This protein binds this small molecule.
Small molecule (SMILES): CC(=O)N[C@@H]1[C@@H](O)[C@H](O)[C@@H](CO)O[C@H]1O

Sequence of chain 1.B:
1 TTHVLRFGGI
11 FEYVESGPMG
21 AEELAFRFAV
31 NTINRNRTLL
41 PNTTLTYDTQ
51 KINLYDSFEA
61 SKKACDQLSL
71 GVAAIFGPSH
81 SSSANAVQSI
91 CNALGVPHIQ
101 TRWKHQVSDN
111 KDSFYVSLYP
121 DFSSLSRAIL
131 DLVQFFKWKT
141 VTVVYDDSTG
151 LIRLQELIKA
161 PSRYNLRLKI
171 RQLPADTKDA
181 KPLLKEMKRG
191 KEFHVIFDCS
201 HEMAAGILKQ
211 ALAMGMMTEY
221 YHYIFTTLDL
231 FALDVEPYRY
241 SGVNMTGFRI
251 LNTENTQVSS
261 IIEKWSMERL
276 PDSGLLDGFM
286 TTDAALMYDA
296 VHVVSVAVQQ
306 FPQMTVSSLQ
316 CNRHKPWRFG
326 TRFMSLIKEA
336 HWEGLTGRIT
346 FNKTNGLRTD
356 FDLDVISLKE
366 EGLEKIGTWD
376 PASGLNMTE

Binding-site contacts:
Ligand atom O6 contacts residue THR383 of chain 1.B at 2.7 Å.
Ligand atom C8 contacts residue SER378 of chain 1.B at 4.3 Å.
Ligand atom C7 contacts residue SER378 of chain 1.B at 4.4 Å.
Ligand atom C4 contacts residue ASN381 of chain 1.B at 4.1 Å.
Ligand atom C7 contacts residue ASN381 of chain 1.B at 3.3 Å.
Ligand atom C5 contacts residue ASN381 of chain 1.B at 3.6 Å.
Ligand atom C3 contacts residue ASN381 of chain 1.B at 3.8 Å.
Ligand atom O5 contacts residue ASN381 of chain 1.B at 2.3 Å (h-bond).
Ligand atom O7 contacts residue SER378 of chain 1.B at 3.7 Å.
Ligand atom C2 contacts residue ASN381 of chain 1.B at 2.4 Å.
Ligand atom O6 contacts residue MET382 of chain 1.B at 4.4 Å.
Ligand atom N2 contacts residue ASN381 of chain 1.B at 3.0 Å (h-bond).
Ligand atom O7 contacts residue ASN381 of chain 1.B at 2.9 Å (h-bond).
Ligand atom C1 contacts residue ASN381 of chain 1.B at 1.4 Å.
Ligand atom C6 contacts residue THR383 of chain 1.B at 3.8 Å.